Sequence of chain 1.A:
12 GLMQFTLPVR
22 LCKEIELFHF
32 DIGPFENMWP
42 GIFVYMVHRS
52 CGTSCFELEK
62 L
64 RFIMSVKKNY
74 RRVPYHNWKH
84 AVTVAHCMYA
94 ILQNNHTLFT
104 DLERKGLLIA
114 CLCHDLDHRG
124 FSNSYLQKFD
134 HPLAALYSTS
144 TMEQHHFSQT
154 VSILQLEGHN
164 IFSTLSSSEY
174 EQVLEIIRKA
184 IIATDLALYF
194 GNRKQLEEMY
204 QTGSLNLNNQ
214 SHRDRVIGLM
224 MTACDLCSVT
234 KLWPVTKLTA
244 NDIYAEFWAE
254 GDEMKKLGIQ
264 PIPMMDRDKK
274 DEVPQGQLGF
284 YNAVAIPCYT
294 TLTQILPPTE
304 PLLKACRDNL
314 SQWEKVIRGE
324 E

This small molecule binds to this protein.
Small molecule (SMILES): Cc1cnc(CSc2nc3cc4c(cc3[nH]2)CCO4)c(C)c1Cl

Binding-site contacts:
Ligand atom C2 contacts residue MET267 of chain 1.A at 3.7 Å (hydrophobic).
Ligand atom C2 contacts residue TYR247 of chain 1.A at 3.0 Å (hydrophobic).
Ligand atom C23 contacts residue ILE246 of chain 1.A at 3.7 Å (hydrophobic).
Ligand atom C18 contacts residue PHE283 of chain 1.A at 3.6 Å (hydrophobic).
Ligand atom C14 contacts residue TYR247 of chain 1.A at 3.3 Å (hydrophobic).
Ligand atom C5 contacts residue MET267 of chain 1.A at 3.8 Å (hydrophobic).
Ligand atom CL22 contacts residue PHE283 of chain 1.A at 3.7 Å.
Ligand atom C19 contacts residue PHE283 of chain 1.A at 3.8 Å (hydrophobic).
Ligand atom C7 contacts residue GLY279 of chain 1.A at 3.9 Å.
Ligand atom C14 contacts residue GLN280 of chain 1.A at 3.2 Å.
Ligand atom N6 contacts residue TYR247 of chain 1.A at 2.2 Å (h-bond).
Ligand atom C9 contacts residue MET267 of chain 1.A at 3.6 Å (hydrophobic).
Ligand atom C7 contacts residue MET267 of chain 1.A at 3.7 Å (hydrophobic).
Ligand atom C8 contacts residue TYR247 of chain 1.A at 3.4 Å (hydrophobic).
Ligand atom C21 contacts residue ILE246 of chain 1.A at 3.6 Å (hydrophobic).
Ligand atom N6 contacts residue MET267 of chain 1.A at 3.7 Å.
Ligand atom C13 contacts residue PRO266 of chain 1.A at 3.4 Å (hydrophobic).
Ligand atom C13 contacts residue GLU275 of chain 1.A at 3.5 Å.
Ligand atom C10 contacts residue MET267 of chain 1.A at 3.7 Å (hydrophobic).
Ligand atom C15 contacts residue GLN280 of chain 1.A at 3.5 Å.
Ligand atom C5 contacts residue GLY279 of chain 1.A at 3.8 Å.
Ligand atom C2 contacts residue GLY279 of chain 1.A at 3.5 Å.
Ligand atom N4 contacts residue MET267 of chain 1.A at 3.7 Å.
Ligand atom O12 contacts residue PRO266 of chain 1.A at 3.7 Å.
Ligand atom S11 contacts residue PHE283 of chain 1.A at 3.4 Å.
Ligand atom C1 contacts residue GLY279 of chain 1.A at 3.6 Å.
Ligand atom C20 contacts residue ILE246 of chain 1.A at 3.6 Å (hydrophobic).
Ligand atom C1 contacts residue MET267 of chain 1.A at 3.7 Å (hydrophobic).
Ligand atom C16 contacts residue PHE283 of chain 1.A at 3.8 Å (hydrophobic).
Ligand atom C10 contacts residue PRO266 of chain 1.A at 3.2 Å (hydrophobic).
Ligand atom C8 contacts residue MET267 of chain 1.A at 3.8 Å (hydrophobic).
Ligand atom C19 contacts residue PHE250 of chain 1.A at 3.4 Å (hydrophobic).
Ligand atom C3 contacts residue MET267 of chain 1.A at 3.8 Å (hydrophobic).
Ligand atom N4 contacts residue GLY279 of chain 1.A at 3.5 Å (h-bond).
Ligand atom C5 contacts residue TYR247 of chain 1.A at 3.3 Å (hydrophobic).
Ligand atom O12 contacts residue GLU275 of chain 1.A at 3.6 Å.
Ligand atom CL22 contacts residue LEU229 of chain 1.A at 3.7 Å.
Ligand atom C8 contacts residue GLY279 of chain 1.A at 3.6 Å.
Ligand atom N17 contacts residue GLN280 of chain 1.A at 2.8 Å (h-bond).
Ligand atom C3 contacts residue GLY279 of chain 1.A at 3.8 Å.